This small molecule binds to this protein.
Small molecule (SMILES): Nc1nc(O)c2nc(CNc3ccc(C(=O)O)cc3)cnc2n1

Binding-site contacts:
Ligand atom N6 contacts residue ARG272 of chain 1.D at 3.4 Å (salt-bridge).
Ligand atom N4 contacts residue ASP199 of chain 1.D at 2.5 Å (salt-bridge).
Ligand atom N6 contacts residue TYR207 of chain 1.D at 3.3 Å (h-bond).
Ligand atom O23 contacts residue SER239 of chain 1.D at 2.7 Å (h-bond).
Ligand atom C7 contacts residue ASN130 of chain 1.D at 3.6 Å.
Ligand atom O1 contacts residue GLY234 of chain 1.D at 3.6 Å (h-bond).
Ligand atom C3 contacts residue ARG272 of chain 1.D at 3.7 Å.
Ligand atom N11 contacts residue ASN130 of chain 1.D at 2.8 Å (h-bond).
Ligand atom N11 contacts residue ASP199 of chain 1.D at 2.8 Å (salt-bridge).
Ligand atom O23 contacts residue LYS238 of chain 1.D at 3.6 Å.
Ligand atom C2 contacts residue MSE154 of chain 1.D at 3.7 Å.
Ligand atom C7 contacts residue ASP199 of chain 1.D at 3.1 Å.
Ligand atom C21 contacts residue SER239 of chain 1.D at 3.4 Å.
Ligand atom C18 contacts residue LYS238 of chain 1.D at 3.7 Å.
Ligand atom C5 contacts residue ARG272 of chain 1.D at 3.6 Å.
Ligand atom C3 contacts residue TYR207 of chain 1.D at 3.7 Å (hydrophobic).
Ligand atom O22 contacts residue GLN204 of chain 1.D at 3.0 Å (h-bond).
Ligand atom O1 contacts residue LYS238 of chain 1.D at 2.6 Å (salt-bridge).
Ligand atom N8 contacts residue GLN132 of chain 1.D at 3.4 Å (h-bond).
Ligand atom C21 contacts residue PRO75 of chain 1.D at 3.6 Å (hydrophobic).
Ligand atom N14 contacts residue TYR207 of chain 1.D at 3.1 Å (h-bond).
Ligand atom O22 contacts residue SER239 of chain 1.D at 2.7 Å (h-bond).
Ligand atom N4 contacts residue MSE154 of chain 1.D at 3.6 Å (h-bond).
Ligand atom N11 contacts residue CYS152 of chain 1.D at 3.6 Å (h-bond).
Ligand atom C12 contacts residue ASP111 of chain 1.D at 3.4 Å.
Ligand atom C19 contacts residue PRO75 of chain 1.D at 3.5 Å (hydrophobic).
Ligand atom C10 contacts residue TYR207 of chain 1.D at 3.4 Å (hydrophobic).
Ligand atom C2 contacts residue LYS238 of chain 1.D at 3.6 Å.
Ligand atom C10 contacts residue ARG272 of chain 1.D at 3.4 Å.
Ligand atom C12 contacts residue GLN132 of chain 1.D at 3.4 Å.
Ligand atom C2 contacts residue ASP199 of chain 1.D at 3.7 Å.
Ligand atom C17 contacts residue TYR207 of chain 1.D at 3.5 Å (hydrophobic).
Ligand atom N6 contacts residue LYS238 of chain 1.D at 3.2 Å (salt-bridge).
Ligand atom C20 contacts residue PRO75 of chain 1.D at 3.4 Å (hydrophobic).
Ligand atom C19 contacts residue GLY203 of chain 1.D at 3.6 Å.
Ligand atom N8 contacts residue ASP111 of chain 1.D at 2.8 Å (salt-bridge).
Ligand atom N8 contacts residue ARG272 of chain 1.D at 3.5 Å.
Ligand atom C16 contacts residue LYS238 of chain 1.D at 3.7 Å.
Ligand atom N9 contacts residue ASN130 of chain 1.D at 3.0 Å (h-bond).
Ligand atom C12 contacts residue ARG272 of chain 1.D at 3.4 Å.

Sequence of chain 1.D:
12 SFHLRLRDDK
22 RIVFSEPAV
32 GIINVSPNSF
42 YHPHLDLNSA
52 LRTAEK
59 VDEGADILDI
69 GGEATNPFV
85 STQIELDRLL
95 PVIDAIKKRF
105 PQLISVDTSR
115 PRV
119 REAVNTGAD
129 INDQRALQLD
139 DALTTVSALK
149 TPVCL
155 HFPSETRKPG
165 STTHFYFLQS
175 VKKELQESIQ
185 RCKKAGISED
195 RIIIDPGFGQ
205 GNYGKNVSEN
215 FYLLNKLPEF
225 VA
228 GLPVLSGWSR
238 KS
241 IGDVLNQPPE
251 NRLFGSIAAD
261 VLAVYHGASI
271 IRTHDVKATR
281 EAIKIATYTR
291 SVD